Sequence of chain 1.S:
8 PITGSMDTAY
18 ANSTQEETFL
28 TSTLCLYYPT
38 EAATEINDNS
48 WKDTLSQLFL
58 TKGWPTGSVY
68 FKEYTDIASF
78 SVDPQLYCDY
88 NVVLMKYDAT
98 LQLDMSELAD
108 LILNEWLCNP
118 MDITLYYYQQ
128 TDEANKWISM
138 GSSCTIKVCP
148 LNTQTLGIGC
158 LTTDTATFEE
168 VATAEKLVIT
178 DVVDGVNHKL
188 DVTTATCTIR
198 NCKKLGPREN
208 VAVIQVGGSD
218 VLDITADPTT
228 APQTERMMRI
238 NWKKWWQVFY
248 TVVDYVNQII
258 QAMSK

The protein below binds the small molecule below.
Small molecule (SMILES): CC(=O)N[C@H]1[C@H](O[C@H]2[C@H](O)[C@@H](NC(C)=O)CO[C@@H]2CO)O[C@H](CO)[C@@H](O)[C@@H]1O

Binding-site contacts:
Ligand atom C5 contacts residue ASN19 of chain 1.S at 3.4 Å.
Ligand atom O5 contacts residue ASN19 of chain 1.S at 2.2 Å (h-bond).
Ligand atom C3 contacts residue ASN19 of chain 1.S at 4.4 Å.
Ligand atom C6 contacts residue ASN19 of chain 1.S at 4.1 Å.
Ligand atom C1 contacts residue ASN19 of chain 1.S at 1.9 Å.
Ligand atom C2 contacts residue ASN19 of chain 1.S at 3.4 Å.
Ligand atom O6 contacts residue ASN19 of chain 1.S at 4.4 Å.
Ligand atom N2 contacts residue ASN19 of chain 1.S at 4.1 Å.
Ligand atom C8 contacts residue TYR17 of chain 1.S at 4.2 Å (hydrophobic).